A protein and the small-molecule ligand that binds it are described below.
Small molecule (SMILES): CC(=O)N[C@H]1[C@H](O[C@H]2[C@H](O)[C@@H](NC(C)=O)CO[C@@H]2CO)O[C@H](CO)[C@@H](O)[C@@H]1O

Sequence of chain 1.C:
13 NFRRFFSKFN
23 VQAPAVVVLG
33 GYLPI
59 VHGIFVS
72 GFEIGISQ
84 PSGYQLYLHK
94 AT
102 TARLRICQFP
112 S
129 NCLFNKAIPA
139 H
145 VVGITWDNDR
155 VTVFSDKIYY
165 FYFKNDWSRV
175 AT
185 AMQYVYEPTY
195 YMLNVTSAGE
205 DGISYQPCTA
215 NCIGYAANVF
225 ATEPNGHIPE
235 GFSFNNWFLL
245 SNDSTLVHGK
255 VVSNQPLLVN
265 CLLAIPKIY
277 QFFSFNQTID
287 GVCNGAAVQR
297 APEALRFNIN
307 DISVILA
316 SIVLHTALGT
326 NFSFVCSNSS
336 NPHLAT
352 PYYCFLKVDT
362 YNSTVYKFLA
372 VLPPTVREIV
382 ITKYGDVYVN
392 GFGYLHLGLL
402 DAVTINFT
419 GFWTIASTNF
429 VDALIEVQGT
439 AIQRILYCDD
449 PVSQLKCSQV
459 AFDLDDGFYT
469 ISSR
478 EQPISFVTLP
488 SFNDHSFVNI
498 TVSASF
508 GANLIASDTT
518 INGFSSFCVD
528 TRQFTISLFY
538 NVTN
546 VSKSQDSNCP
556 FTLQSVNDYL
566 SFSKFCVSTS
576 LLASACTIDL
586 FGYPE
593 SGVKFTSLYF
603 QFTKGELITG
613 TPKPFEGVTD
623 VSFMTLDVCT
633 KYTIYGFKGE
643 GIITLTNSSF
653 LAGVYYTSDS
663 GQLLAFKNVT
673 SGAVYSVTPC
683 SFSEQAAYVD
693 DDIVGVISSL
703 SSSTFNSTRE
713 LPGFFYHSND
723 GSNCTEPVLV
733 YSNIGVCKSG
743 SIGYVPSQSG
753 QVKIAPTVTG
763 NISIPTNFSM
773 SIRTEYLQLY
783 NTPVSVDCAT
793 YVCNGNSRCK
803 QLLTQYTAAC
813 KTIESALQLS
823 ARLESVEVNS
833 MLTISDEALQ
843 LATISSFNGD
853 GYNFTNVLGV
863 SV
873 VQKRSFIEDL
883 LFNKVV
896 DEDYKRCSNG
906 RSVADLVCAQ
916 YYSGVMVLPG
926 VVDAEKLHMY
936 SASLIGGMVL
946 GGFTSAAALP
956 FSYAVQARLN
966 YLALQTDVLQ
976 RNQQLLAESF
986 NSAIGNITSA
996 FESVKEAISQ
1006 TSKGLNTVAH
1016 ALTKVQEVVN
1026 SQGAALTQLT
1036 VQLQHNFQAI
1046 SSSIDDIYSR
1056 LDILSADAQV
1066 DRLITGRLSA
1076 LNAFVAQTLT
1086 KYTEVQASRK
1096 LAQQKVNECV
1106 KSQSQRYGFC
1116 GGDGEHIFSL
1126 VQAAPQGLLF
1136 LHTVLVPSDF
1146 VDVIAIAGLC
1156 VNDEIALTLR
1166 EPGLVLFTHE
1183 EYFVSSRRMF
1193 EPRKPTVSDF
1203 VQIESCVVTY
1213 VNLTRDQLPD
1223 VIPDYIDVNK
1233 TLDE

Binding-site contacts:
Ligand atom C1 contacts residue ASN1214 of chain 1.C at 1.4 Å.
Ligand atom C3 contacts residue ASN1214 of chain 1.C at 3.8 Å.
Ligand atom C5 contacts residue ASN1214 of chain 1.C at 3.6 Å.
Ligand atom C7 contacts residue ASN1214 of chain 1.C at 3.2 Å.
Ligand atom O4 contacts residue VAL1210 of chain 1.C at 3.9 Å.
Ligand atom C4 contacts residue ASN1214 of chain 1.C at 4.2 Å.
Ligand atom C8 contacts residue ASN1214 of chain 1.C at 4.2 Å.
Ligand atom C1 contacts residue TYR1212 of chain 1.C at 4.4 Å (hydrophobic).
Ligand atom C8 contacts residue VAL1210 of chain 1.C at 3.5 Å (hydrophobic).
Ligand atom C2 contacts residue ASN1214 of chain 1.C at 2.4 Å.
Ligand atom O7 contacts residue ASN1214 of chain 1.C at 3.2 Å (h-bond).
Ligand atom O5 contacts residue ASN1214 of chain 1.C at 2.4 Å (h-bond).
Ligand atom C7 contacts residue VAL1210 of chain 1.C at 3.9 Å (hydrophobic).
Ligand atom N2 contacts residue ASN1214 of chain 1.C at 2.9 Å (h-bond).
Ligand atom O7 contacts residue VAL1210 of chain 1.C at 3.5 Å.
Ligand atom C8 contacts residue VAL1209 of chain 1.C at 3.9 Å (hydrophobic).